Sequence of chain 1.A:
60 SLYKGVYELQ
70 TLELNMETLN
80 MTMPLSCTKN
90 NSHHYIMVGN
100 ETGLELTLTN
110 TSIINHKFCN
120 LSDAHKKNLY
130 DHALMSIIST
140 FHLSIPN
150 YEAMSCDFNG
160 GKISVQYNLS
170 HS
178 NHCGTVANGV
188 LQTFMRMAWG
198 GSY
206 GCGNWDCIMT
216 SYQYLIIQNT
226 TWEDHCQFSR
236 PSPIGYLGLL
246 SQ

Sequence of chain 1.B:
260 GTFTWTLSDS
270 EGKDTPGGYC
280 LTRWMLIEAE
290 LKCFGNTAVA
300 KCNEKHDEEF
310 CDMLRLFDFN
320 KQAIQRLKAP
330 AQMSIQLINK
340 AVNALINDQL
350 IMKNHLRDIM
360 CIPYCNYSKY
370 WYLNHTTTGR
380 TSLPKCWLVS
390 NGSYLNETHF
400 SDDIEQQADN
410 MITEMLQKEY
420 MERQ

Binding-site contacts:
Ligand atom C7 contacts residue ASN390 of chain 1.B at 3.5 Å.
Ligand atom N2 contacts residue ASN390 of chain 1.B at 2.9 Å (h-bond).
Ligand atom C6 contacts residue TYR200 of chain 1.A at 3.7 Å (hydrophobic).
Ligand atom C4 contacts residue ASN390 of chain 1.B at 4.4 Å.
Ligand atom O5 contacts residue TYR200 of chain 1.A at 3.3 Å (h-bond).
Ligand atom O7 contacts residue ASN390 of chain 1.B at 3.4 Å (h-bond).
Ligand atom C1 contacts residue TYR200 of chain 1.A at 3.6 Å (hydrophobic).
Ligand atom C1 contacts residue ASN390 of chain 1.B at 1.5 Å.
Ligand atom O5 contacts residue ASN390 of chain 1.B at 2.5 Å (h-bond).
Ligand atom C5 contacts residue TYR200 of chain 1.A at 3.2 Å (hydrophobic).
Ligand atom C2 contacts residue ASN390 of chain 1.B at 2.5 Å.
Ligand atom C8 contacts residue ASN390 of chain 1.B at 4.3 Å.
Ligand atom C3 contacts residue ASN390 of chain 1.B at 3.9 Å.
Ligand atom O6 contacts residue TYR200 of chain 1.A at 3.1 Å (h-bond).
Ligand atom C5 contacts residue ASN390 of chain 1.B at 3.8 Å.

This protein binds this small molecule.
Small molecule (SMILES): CC(=O)N[C@@H]1[C@@H](O)[C@H](O)[C@@H](CO)O[C@H]1O